Binding-site contacts:
Ligand atom O4 contacts residue SER99 of chain 1.A at 2.7 Å (h-bond).
Ligand atom O4 contacts residue LEU279 of chain 1.A at 3.8 Å.
Ligand atom C4 contacts residue SER99 of chain 1.A at 3.0 Å.
Ligand atom C6 contacts residue SER99 of chain 1.A at 3.0 Å.
Ligand atom C5 contacts residue CYS95 of chain 1.A at 3.6 Å (hydrophobic).
Ligand atom N3 contacts residue TYR283 of chain 1.A at 2.9 Å (h-bond).
Ligand atom C16 contacts residue MET158 of chain 1.A at 3.8 Å (hydrophobic).
Ligand atom C10 contacts residue CYS95 of chain 1.A at 3.7 Å (hydrophobic).
Ligand atom C19 contacts residue CYS95 of chain 1.A at 3.8 Å (hydrophobic).
Ligand atom C12 contacts residue CYS95 of chain 1.A at 3.7 Å (hydrophobic).
Ligand atom O4 contacts residue TYR283 of chain 1.A at 3.5 Å (h-bond).
Ligand atom C7 contacts residue SER99 of chain 1.A at 3.6 Å.
Ligand atom S1 contacts residue CYS95 of chain 1.A at 3.8 Å.
Ligand atom C17 contacts residue CYS95 of chain 1.A at 3.8 Å (hydrophobic).
Ligand atom C6 contacts residue TYR137 of chain 1.A at 3.8 Å (hydrophobic).
Ligand atom N3 contacts residue LEU279 of chain 1.A at 3.8 Å.
Ligand atom C15 contacts residue VAL149 of chain 1.A at 3.7 Å (hydrophobic).
Ligand atom C4 contacts residue TYR283 of chain 1.A at 3.5 Å (hydrophobic).
Ligand atom C14 contacts residue MET174 of chain 1.A at 3.8 Å (hydrophobic).
Ligand atom C20 contacts residue GLY94 of chain 1.A at 3.8 Å.
Ligand atom C8 contacts residue SER99 of chain 1.A at 3.2 Å.
Ligand atom C16 contacts residue LEU163 of chain 1.A at 3.6 Å (hydrophobic).
Ligand atom N18 contacts residue ARG98 of chain 1.A at 3.1 Å (salt-bridge).
Ligand atom C16 contacts residue VAL149 of chain 1.A at 3.5 Å (hydrophobic).
Ligand atom O2 contacts residue HIS259 of chain 1.A at 2.9 Å (h-bond).
Ligand atom C5 contacts residue SER99 of chain 1.A at 2.6 Å.
Ligand atom C19 contacts residue ARG98 of chain 1.A at 2.9 Å.
Ligand atom C2 contacts residue HIS259 of chain 1.A at 3.2 Å.
Ligand atom C9 contacts residue CYS95 of chain 1.A at 3.6 Å (hydrophobic).
Ligand atom C2 contacts residue TYR283 of chain 1.A at 3.7 Å (hydrophobic).
Ligand atom C17 contacts residue ILE151 of chain 1.A at 3.4 Å (hydrophobic).
Ligand atom C14 contacts residue CYS95 of chain 1.A at 3.6 Å (hydrophobic).
Ligand atom O2 contacts residue LEU263 of chain 1.A at 3.8 Å.
Ligand atom C11 contacts residue CYS95 of chain 1.A at 3.4 Å (hydrophobic).
Ligand atom N16 contacts residue ILE151 of chain 1.A at 3.5 Å.
Ligand atom O2 contacts residue PHE92 of chain 1.A at 3.3 Å.
Ligand atom N18 contacts residue ILE151 of chain 1.A at 3.7 Å.
Ligand atom N3 contacts residue HIS259 of chain 1.A at 3.8 Å.
Ligand atom C8 contacts residue CYS95 of chain 1.A at 3.3 Å (hydrophobic).
Ligand atom O4 contacts residue HIS133 of chain 1.A at 3.0 Å (h-bond).

Sequence of chain 1.A:
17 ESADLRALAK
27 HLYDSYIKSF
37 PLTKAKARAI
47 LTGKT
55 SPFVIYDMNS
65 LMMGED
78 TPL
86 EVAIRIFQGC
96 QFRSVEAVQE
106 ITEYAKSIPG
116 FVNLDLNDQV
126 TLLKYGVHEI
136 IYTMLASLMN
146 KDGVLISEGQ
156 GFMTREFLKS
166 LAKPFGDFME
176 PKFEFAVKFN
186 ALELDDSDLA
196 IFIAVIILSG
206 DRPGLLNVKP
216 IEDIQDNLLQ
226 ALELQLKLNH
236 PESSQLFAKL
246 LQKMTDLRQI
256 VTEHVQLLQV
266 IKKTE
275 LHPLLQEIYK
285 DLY

A protein and the small-molecule ligand that binds it are described below.
Small molecule (SMILES): CN(CCOc1ccc(C[C@@H]2SC(=O)NC2=O)cc1)c1ccccn1